Sequence of chain 2.A:
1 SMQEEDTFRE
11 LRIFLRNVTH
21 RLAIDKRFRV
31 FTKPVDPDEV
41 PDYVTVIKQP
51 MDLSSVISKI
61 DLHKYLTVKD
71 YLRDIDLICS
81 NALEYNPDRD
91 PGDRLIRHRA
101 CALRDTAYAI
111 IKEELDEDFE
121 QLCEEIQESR

Binding-site contacts:
Ligand atom CAH contacts residue ILE96 of chain 2.A at 3.9 Å (hydrophobic).
Ligand atom OAL contacts residue TYR43 of chain 2.A at 3.9 Å.
Ligand atom OAL contacts residue ILE96 of chain 2.A at 3.7 Å.
Ligand atom NAC contacts residue VAL30 of chain 2.A at 4.0 Å.
Ligand atom CAJ contacts residue TYR85 of chain 2.A at 3.7 Å (hydrophobic).
Ligand atom OAL contacts residue ALA82 of chain 2.A at 4.3 Å.
Ligand atom CAB contacts residue VAL35 of chain 2.A at 4.2 Å (hydrophobic).
Ligand atom CAG contacts residue TYR85 of chain 2.A at 4.4 Å (hydrophobic).
Ligand atom NAC contacts residue ILE96 of chain 2.A at 3.6 Å.
Ligand atom OAL contacts residue ASN86 of chain 2.A at 2.8 Å (h-bond).
Ligand atom CAG contacts residue TYR43 of chain 2.A at 4.2 Å (hydrophobic).
Ligand atom CAK contacts residue GLU39 of chain 2.A at 3.8 Å.
Ligand atom CAF contacts residue VAL40 of chain 2.A at 3.7 Å (hydrophobic).
Ligand atom OAL contacts residue TYR85 of chain 2.A at 4.1 Å.
Ligand atom CAH contacts residue VAL35 of chain 2.A at 3.9 Å (hydrophobic).
Ligand atom CAD contacts residue VAL30 of chain 2.A at 3.2 Å (hydrophobic).
Ligand atom CAA contacts residue ILE96 of chain 2.A at 4.1 Å (hydrophobic).
Ligand atom CAH contacts residue PHE31 of chain 2.A at 4.3 Å (hydrophobic).
Ligand atom CAI contacts residue VAL35 of chain 2.A at 4.4 Å (hydrophobic).
Ligand atom CAE contacts residue VAL40 of chain 2.A at 3.9 Å (hydrophobic).
Ligand atom NAC contacts residue VAL35 of chain 2.A at 3.7 Å.
Ligand atom CAK contacts residue VAL30 of chain 2.A at 4.5 Å (hydrophobic).
Ligand atom CAA contacts residue VAL30 of chain 2.A at 3.7 Å (hydrophobic).
Ligand atom CAG contacts residue VAL35 of chain 2.A at 4.3 Å (hydrophobic).
Ligand atom CAH contacts residue VAL30 of chain 2.A at 3.9 Å (hydrophobic).
Ligand atom CAB contacts residue VAL40 of chain 2.A at 4.1 Å (hydrophobic).
Ligand atom CAG contacts residue ASN86 of chain 2.A at 3.6 Å.
Ligand atom CAD contacts residue VAL35 of chain 2.A at 3.8 Å (hydrophobic).
Ligand atom CAJ contacts residue ILE96 of chain 2.A at 4.1 Å (hydrophobic).
Ligand atom CAG contacts residue ILE96 of chain 2.A at 3.5 Å (hydrophobic).
Ligand atom CAJ contacts residue ASN86 of chain 2.A at 3.6 Å.
Ligand atom CAF contacts residue VAL35 of chain 2.A at 4.5 Å (hydrophobic).
Ligand atom CAF contacts residue GLU39 of chain 2.A at 4.1 Å.
Ligand atom CAA contacts residue VAL35 of chain 2.A at 3.6 Å (hydrophobic).
Ligand atom CAI contacts residue VAL30 of chain 2.A at 3.6 Å (hydrophobic).

This protein binds this small molecule.
Small molecule (SMILES): Cn1c(=O)ccc2ccccc21